A protein and the small-molecule ligand that binds it are described below.
Small molecule (SMILES): Nc1ncc2c(n1)-c1ccccc1[C@H](c1ccccc1)C2

Binding-site contacts:
Ligand atom C8 contacts residue ALA60 of chain 1.A at 3.7 Å (hydrophobic).
Ligand atom C7 contacts residue TYR111 of chain 1.A at 4.0 Å (hydrophobic).
Ligand atom C20 contacts residue VAL40 of chain 1.A at 3.9 Å (hydrophobic).
Ligand atom C18 contacts residue VAL40 of chain 1.A at 3.7 Å (hydrophobic).
Ligand atom N6 contacts residue LEU178 of chain 1.A at 3.9 Å.
Ligand atom C15 contacts residue VAL109 of chain 1.A at 3.9 Å (hydrophobic).
Ligand atom C19 contacts residue VAL40 of chain 1.A at 3.5 Å (hydrophobic).
Ligand atom C8 contacts residue VAL109 of chain 1.A at 3.6 Å (hydrophobic).
Ligand atom C17 contacts residue ALA188 of chain 1.A at 4.0 Å (hydrophobic).
Ligand atom C20 contacts residue SO41 of chain 1.H at 3.7 Å.
Ligand atom C12 contacts residue VAL40 of chain 1.A at 3.9 Å (hydrophobic).
Ligand atom C21 contacts residue VAL40 of chain 1.A at 4.0 Å (hydrophobic).
Ligand atom C7 contacts residue ALA60 of chain 1.A at 3.6 Å (hydrophobic).
Ligand atom N5 contacts residue GLY115 of chain 1.A at 4.0 Å.
Ligand atom C7 contacts residue GLU110 of chain 1.A at 3.6 Å.
Ligand atom C2 contacts residue ALA60 of chain 1.A at 3.8 Å (hydrophobic).
Ligand atom C13 contacts residue VAL109 of chain 1.A at 3.6 Å (hydrophobic).
Ligand atom C20 contacts residue LEU32 of chain 1.A at 4.0 Å (hydrophobic).
Ligand atom N6 contacts residue TYR111 of chain 1.A at 3.8 Å.
Ligand atom C7 contacts residue LEU178 of chain 1.A at 3.6 Å (hydrophobic).
Ligand atom C15 contacts residue GLU79 of chain 1.A at 3.7 Å.
Ligand atom C8 contacts residue LEU178 of chain 1.A at 4.0 Å (hydrophobic).
Ligand atom N5 contacts residue ALA112 of chain 1.A at 2.8 Å (h-bond).
Ligand atom C15 contacts residue MET83 of chain 1.A at 3.8 Å (hydrophobic).
Ligand atom C16 contacts residue ASP189 of chain 1.A at 3.9 Å.
Ligand atom N6 contacts residue ALA112 of chain 1.A at 3.2 Å (h-bond).
Ligand atom C4 contacts residue ALA112 of chain 1.A at 3.5 Å (hydrophobic).
Ligand atom C11 contacts residue VAL40 of chain 1.A at 4.0 Å (hydrophobic).
Ligand atom C9 contacts residue LEU178 of chain 1.A at 3.8 Å (hydrophobic).
Ligand atom C19 contacts residue SO41 of chain 1.H at 3.9 Å.
Ligand atom C16 contacts residue MET83 of chain 1.A at 3.9 Å (hydrophobic).
Ligand atom C14 contacts residue VAL109 of chain 1.A at 3.8 Å (hydrophobic).
Ligand atom C2 contacts residue LEU178 of chain 1.A at 3.5 Å (hydrophobic).
Ligand atom C17 contacts residue ASP189 of chain 1.A at 3.9 Å.
Ligand atom C10 contacts residue VAL109 of chain 1.A at 3.9 Å (hydrophobic).
Ligand atom C14 contacts residue LYS62 of chain 1.A at 3.7 Å.
Ligand atom C1 contacts residue LEU178 of chain 1.A at 3.7 Å (hydrophobic).
Ligand atom N3 contacts residue LEU178 of chain 1.A at 4.0 Å.
Ligand atom C7 contacts residue ALA112 of chain 1.A at 3.6 Å (hydrophobic).
Ligand atom C17 contacts residue ILE93 of chain 1.A at 3.9 Å (hydrophobic).

Sequence of chain 1.A:
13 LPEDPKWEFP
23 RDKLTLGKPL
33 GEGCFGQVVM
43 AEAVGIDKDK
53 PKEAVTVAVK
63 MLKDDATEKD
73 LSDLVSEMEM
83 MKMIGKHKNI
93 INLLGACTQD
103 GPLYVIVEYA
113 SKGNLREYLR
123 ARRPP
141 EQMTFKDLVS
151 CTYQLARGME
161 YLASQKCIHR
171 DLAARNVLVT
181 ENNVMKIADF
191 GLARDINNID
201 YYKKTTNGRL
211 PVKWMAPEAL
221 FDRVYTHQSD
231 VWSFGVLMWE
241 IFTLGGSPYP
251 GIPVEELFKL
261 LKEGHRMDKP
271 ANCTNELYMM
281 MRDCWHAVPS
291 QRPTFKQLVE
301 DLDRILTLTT